Sequence of chain 1.C:
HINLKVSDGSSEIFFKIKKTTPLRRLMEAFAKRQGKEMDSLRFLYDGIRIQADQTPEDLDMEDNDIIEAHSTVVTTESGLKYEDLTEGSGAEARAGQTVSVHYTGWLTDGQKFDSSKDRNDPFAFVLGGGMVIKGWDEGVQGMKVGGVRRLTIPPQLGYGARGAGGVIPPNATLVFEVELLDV

A protein and the small-molecule ligand that binds it are described below.
Small molecule (SMILES): O=C(OCCOC(=O)[C@@H]1CCCCN1S(=O)(=O)Cc1ccccc1)c1cccnc1

Binding-site contacts:
Ligand atom C09 contacts residue ILE159 of chain 1.C at 4.1 Å (hydrophobic).
Ligand atom C09 contacts residue TYR185 of chain 1.C at 3.3 Å (hydrophobic).
Ligand atom O13 contacts residue TYR185 of chain 1.C at 4.0 Å.
Ligand atom S02 contacts residue TYR185 of chain 1.C at 3.7 Å.
Ligand atom C08 contacts residue ILE159 of chain 1.C at 4.0 Å (hydrophobic).
Ligand atom C18 contacts residue GLY191 of chain 1.C at 3.7 Å.
Ligand atom C26 contacts residue ILE194 of chain 1.C at 3.9 Å (hydrophobic).
Ligand atom C05 contacts residue PHE149 of chain 1.C at 3.5 Å (hydrophobic).
Ligand atom C25 contacts residue ILE194 of chain 1.C at 4.1 Å (hydrophobic).
Ligand atom N03 contacts residue TYR185 of chain 1.C at 4.2 Å.
Ligand atom C06 contacts residue TRP162 of chain 1.C at 3.4 Å (hydrophobic).
Ligand atom O01 contacts residue PHE202 of chain 1.C at 3.9 Å.
Ligand atom C08 contacts residue TYR185 of chain 1.C at 3.8 Å (hydrophobic).
Ligand atom O30 contacts residue TYR185 of chain 1.C at 3.1 Å (h-bond).
Ligand atom O22 contacts residue ILE159 of chain 1.C at 3.0 Å (h-bond).
Ligand atom C11 contacts residue PHE149 of chain 1.C at 4.1 Å (hydrophobic).
Ligand atom C06 contacts residue PHE149 of chain 1.C at 3.7 Å (hydrophobic).
Ligand atom O01 contacts residue PHE139 of chain 1.C at 3.3 Å.
Ligand atom C05 contacts residue TYR129 of chain 1.C at 4.0 Å (hydrophobic).
Ligand atom C04 contacts residue TYR129 of chain 1.C at 3.6 Å (hydrophobic).
Ligand atom C23 contacts residue TYR185 of chain 1.C at 3.5 Å (hydrophobic).
Ligand atom C07 contacts residue ILE159 of chain 1.C at 3.9 Å (hydrophobic).
Ligand atom O22 contacts residue VAL158 of chain 1.C at 3.2 Å.
Ligand atom C05 contacts residue TRP162 of chain 1.C at 3.5 Å (hydrophobic).
Ligand atom O22 contacts residue TYR185 of chain 1.C at 3.6 Å (h-bond).
Ligand atom C25 contacts residue TYR185 of chain 1.C at 3.8 Å (hydrophobic).
Ligand atom C27 contacts residue VAL193 of chain 1.C at 3.7 Å (hydrophobic).
Ligand atom C07 contacts residue TRP162 of chain 1.C at 3.4 Å (hydrophobic).
Ligand atom O10 contacts residue TYR185 of chain 1.C at 3.4 Å (h-bond).
Ligand atom C20 contacts residue TYR185 of chain 1.C at 4.1 Å (hydrophobic).
Ligand atom O01 contacts residue TYR129 of chain 1.C at 3.9 Å.
Ligand atom O30 contacts residue PHE202 of chain 1.C at 3.7 Å.
Ligand atom C06 contacts residue VAL158 of chain 1.C at 3.9 Å (hydrophobic).
Ligand atom C18 contacts residue ALA190 of chain 1.C at 3.9 Å (hydrophobic).
Ligand atom C26 contacts residue VAL193 of chain 1.C at 4.1 Å (hydrophobic).
Ligand atom C04 contacts residue PHE149 of chain 1.C at 3.8 Å (hydrophobic).
Ligand atom N19 contacts residue ALA190 of chain 1.C at 3.6 Å.
Ligand atom C09 contacts residue VAL158 of chain 1.C at 4.0 Å (hydrophobic).
Ligand atom C11 contacts residue MET157 of chain 1.C at 4.1 Å (hydrophobic).
Ligand atom O30 contacts residue PHE139 of chain 1.C at 3.8 Å.